Sequence of chain 1.D:
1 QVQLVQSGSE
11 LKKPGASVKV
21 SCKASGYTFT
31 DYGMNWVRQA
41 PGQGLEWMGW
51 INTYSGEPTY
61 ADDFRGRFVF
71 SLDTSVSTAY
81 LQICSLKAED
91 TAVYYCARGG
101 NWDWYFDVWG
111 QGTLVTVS

Binding-site contacts:
Ligand atom O3 contacts residue VAL341 of chain 1.A at 4.4 Å.
Ligand atom C7 contacts residue PHE312 of chain 1.A at 4.4 Å (hydrophobic).
Ligand atom O5 contacts residue ASN317 of chain 1.A at 2.4 Å (h-bond).
Ligand atom C6 contacts residue ASP62 of chain 1.D at 3.4 Å.
Ligand atom O3 contacts residue ASP62 of chain 1.D at 3.5 Å (salt-bridge).
Ligand atom N2 contacts residue ASN317 of chain 1.A at 3.0 Å (h-bond).
Ligand atom C2 contacts residue ASN317 of chain 1.A at 2.5 Å.
Ligand atom C7 contacts residue ASN317 of chain 1.A at 3.7 Å.
Ligand atom N2 contacts residue GLY313 of chain 1.A at 4.5 Å.
Ligand atom C8 contacts residue GLY313 of chain 1.A at 3.8 Å.
Ligand atom C5 contacts residue ASN317 of chain 1.A at 3.7 Å.
Ligand atom C3 contacts residue ASN317 of chain 1.A at 3.8 Å.
Ligand atom O6 contacts residue ASP62 of chain 1.D at 2.4 Å (salt-bridge).
Ligand atom C1 contacts residue ASN317 of chain 1.A at 1.4 Å.
Ligand atom O7 contacts residue ASN317 of chain 1.A at 4.0 Å.
Ligand atom O7 contacts residue PHE316 of chain 1.A at 4.3 Å.
Ligand atom C4 contacts residue ASN317 of chain 1.A at 4.2 Å.
Ligand atom C8 contacts residue PHE312 of chain 1.A at 3.5 Å (hydrophobic).

Sequence of chain 1.A:
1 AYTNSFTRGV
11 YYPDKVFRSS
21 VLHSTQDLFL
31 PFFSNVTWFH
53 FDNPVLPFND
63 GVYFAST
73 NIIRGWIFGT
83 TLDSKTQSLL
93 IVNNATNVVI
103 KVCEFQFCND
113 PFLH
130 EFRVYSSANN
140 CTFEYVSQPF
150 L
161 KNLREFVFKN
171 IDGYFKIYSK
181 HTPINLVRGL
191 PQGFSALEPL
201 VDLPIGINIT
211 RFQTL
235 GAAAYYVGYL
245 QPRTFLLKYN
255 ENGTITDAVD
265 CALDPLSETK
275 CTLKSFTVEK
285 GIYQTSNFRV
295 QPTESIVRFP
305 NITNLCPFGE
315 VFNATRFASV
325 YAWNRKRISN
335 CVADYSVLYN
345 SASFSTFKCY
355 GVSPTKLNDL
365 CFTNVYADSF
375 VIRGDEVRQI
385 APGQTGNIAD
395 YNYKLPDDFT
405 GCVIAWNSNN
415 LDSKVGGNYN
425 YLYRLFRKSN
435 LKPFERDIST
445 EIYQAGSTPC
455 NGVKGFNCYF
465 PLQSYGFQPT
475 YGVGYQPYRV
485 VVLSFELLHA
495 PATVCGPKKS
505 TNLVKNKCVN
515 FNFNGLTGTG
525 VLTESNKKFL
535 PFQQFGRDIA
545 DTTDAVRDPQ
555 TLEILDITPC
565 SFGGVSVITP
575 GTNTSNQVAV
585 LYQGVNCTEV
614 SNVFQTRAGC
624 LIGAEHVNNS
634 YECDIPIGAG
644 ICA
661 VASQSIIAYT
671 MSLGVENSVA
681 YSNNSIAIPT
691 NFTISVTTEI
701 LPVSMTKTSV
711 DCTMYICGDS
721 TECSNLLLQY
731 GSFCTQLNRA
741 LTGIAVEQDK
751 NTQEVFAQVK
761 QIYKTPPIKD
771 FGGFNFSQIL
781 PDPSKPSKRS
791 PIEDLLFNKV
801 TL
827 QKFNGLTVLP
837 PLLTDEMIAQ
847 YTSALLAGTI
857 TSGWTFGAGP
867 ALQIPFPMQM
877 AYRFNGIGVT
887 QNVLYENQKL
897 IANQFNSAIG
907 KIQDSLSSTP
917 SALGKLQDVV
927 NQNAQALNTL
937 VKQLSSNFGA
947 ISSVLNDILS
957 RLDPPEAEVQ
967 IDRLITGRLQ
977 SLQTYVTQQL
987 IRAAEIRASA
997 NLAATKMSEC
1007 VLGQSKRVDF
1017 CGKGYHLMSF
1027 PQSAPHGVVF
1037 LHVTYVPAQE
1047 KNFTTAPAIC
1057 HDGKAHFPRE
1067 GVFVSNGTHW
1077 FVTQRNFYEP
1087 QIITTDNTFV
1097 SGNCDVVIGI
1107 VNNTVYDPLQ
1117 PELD

The protein below binds the small molecule below.
Small molecule (SMILES): CC(=O)N[C@H]1[C@H](O[C@H]2[C@H](O)[C@@H](NC(C)=O)CO[C@@H]2CO)O[C@H](CO)[C@@H](O[C@@H]2O[C@H](CO)[C@@H](O)[C@H](O)[C@@H]2O)[C@@H]1O